A small-molecule ligand and the protein it binds are described below.
Small molecule (SMILES): C[C@@H](O)[C@@H](C)O

Binding-site contacts:
Ligand atom C2 contacts residue PHE103 of chain 1.B at 4.3 Å (hydrophobic).
Ligand atom C2 contacts residue THR94 of chain 1.B at 3.6 Å.
Ligand atom O5 contacts residue PHE103 of chain 1.B at 4.3 Å.
Ligand atom C3 contacts residue PHE103 of chain 1.B at 3.5 Å (hydrophobic).
Ligand atom C1 contacts residue ALA95 of chain 1.B at 3.5 Å (hydrophobic).
Ligand atom C3 contacts residue THR94 of chain 1.B at 4.3 Å.
Ligand atom C4 contacts residue ASP96 of chain 1.B at 3.9 Å.
Ligand atom C4 contacts residue PHE103 of chain 1.B at 3.8 Å (hydrophobic).
Ligand atom O6 contacts residue LYS42 of chain 1.B at 2.5 Å (salt-bridge).
Ligand atom C1 contacts residue ASP96 of chain 1.B at 4.3 Å.
Ligand atom C1 contacts residue PHE103 of chain 1.B at 4.3 Å (hydrophobic).
Ligand atom O5 contacts residue THR94 of chain 1.B at 2.7 Å (h-bond).
Ligand atom O5 contacts residue LYS42 of chain 1.B at 2.9 Å (salt-bridge).
Ligand atom C2 contacts residue LYS42 of chain 1.B at 3.7 Å.
Ligand atom O6 contacts residue PHE103 of chain 1.B at 4.3 Å.
Ligand atom C1 contacts residue THR94 of chain 1.B at 3.6 Å.
Ligand atom C3 contacts residue LYS42 of chain 1.B at 3.5 Å.

Sequence of chain 1.B:
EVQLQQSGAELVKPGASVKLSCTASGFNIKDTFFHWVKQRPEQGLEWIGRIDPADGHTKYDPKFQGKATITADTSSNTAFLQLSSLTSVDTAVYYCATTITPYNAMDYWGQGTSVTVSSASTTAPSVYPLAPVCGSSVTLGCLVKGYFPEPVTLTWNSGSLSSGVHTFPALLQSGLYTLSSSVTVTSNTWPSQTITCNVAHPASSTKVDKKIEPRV